The small molecule below binds the protein below.
Small molecule (SMILES): CCCCCCCCCCC(CCCCCCCCCC)(CO[C@H]1O[C@@H](CO)[C@H](O[C@@H]2O[C@@H](CO)[C@H](O)[C@@H](O)[C@@H]2O)[C@@H](O)[C@@H]1O)CO[C@H]1O[C@@H](CO)[C@H](O[C@@H]2O[C@@H](CO)[C@H](O)[C@@H](O)[C@@H]2O)[C@@H](O)[C@H]1O

Sequence of chain 1.A:
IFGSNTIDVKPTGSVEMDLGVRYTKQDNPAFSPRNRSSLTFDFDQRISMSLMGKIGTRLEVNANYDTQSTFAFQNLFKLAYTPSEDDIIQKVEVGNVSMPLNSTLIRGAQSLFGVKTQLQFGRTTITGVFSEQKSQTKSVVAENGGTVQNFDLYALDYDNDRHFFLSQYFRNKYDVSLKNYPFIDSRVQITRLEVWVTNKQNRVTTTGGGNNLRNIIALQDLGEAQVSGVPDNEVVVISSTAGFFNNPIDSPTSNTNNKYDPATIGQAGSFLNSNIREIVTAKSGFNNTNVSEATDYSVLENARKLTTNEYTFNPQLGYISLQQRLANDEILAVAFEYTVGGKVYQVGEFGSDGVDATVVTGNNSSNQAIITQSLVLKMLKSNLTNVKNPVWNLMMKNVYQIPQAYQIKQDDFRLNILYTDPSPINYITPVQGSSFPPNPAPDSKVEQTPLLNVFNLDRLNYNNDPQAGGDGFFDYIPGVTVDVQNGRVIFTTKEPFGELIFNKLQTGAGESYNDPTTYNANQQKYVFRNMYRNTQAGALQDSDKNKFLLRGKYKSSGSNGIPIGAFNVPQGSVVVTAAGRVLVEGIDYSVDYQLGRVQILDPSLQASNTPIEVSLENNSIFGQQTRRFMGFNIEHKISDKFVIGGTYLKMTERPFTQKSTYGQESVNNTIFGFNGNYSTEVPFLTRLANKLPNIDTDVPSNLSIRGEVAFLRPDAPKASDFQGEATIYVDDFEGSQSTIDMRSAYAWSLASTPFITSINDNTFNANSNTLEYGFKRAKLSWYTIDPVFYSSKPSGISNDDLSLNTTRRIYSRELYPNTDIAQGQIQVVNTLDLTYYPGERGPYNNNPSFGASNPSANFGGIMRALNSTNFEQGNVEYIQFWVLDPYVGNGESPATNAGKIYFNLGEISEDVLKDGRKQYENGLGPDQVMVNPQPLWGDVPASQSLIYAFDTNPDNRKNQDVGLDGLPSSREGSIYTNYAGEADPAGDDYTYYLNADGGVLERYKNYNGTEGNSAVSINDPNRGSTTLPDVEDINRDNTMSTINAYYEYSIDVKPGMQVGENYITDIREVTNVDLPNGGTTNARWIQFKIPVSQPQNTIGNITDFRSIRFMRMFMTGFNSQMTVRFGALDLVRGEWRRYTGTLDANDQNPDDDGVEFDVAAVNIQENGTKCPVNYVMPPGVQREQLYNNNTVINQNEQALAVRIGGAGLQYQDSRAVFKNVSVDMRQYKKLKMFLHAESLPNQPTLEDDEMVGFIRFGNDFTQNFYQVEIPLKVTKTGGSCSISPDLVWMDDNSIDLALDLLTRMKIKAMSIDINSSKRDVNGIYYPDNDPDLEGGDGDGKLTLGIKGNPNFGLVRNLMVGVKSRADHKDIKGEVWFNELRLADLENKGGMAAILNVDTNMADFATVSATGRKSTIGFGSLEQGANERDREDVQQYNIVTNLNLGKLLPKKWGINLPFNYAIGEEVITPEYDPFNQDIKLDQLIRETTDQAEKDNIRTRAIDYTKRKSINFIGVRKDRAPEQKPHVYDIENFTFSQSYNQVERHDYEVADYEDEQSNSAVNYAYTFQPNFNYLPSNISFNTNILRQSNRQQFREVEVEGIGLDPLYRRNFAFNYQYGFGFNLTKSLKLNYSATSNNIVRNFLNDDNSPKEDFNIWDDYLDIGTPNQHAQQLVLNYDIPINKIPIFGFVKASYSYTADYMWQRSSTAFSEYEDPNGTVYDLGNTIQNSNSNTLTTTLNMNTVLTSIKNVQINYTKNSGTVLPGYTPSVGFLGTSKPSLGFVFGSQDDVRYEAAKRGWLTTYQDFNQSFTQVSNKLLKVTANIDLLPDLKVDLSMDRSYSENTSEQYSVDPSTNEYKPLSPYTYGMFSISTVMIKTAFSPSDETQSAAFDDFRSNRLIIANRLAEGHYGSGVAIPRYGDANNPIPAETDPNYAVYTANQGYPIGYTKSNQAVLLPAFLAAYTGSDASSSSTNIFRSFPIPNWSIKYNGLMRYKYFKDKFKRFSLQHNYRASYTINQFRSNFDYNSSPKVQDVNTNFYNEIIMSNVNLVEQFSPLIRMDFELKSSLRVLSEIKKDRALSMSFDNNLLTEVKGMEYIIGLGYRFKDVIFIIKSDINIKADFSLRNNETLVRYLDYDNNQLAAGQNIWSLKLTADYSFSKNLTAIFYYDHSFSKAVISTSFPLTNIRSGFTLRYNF

Binding-site contacts:
Ligand atom OAJ contacts residue TYR96 of chain 1.C at 4.1 Å.
Ligand atom OAN contacts residue PHE395 of chain 1.C at 3.6 Å.
Ligand atom CCC contacts residue SER2364 of chain 1.A at 3.6 Å.
Ligand atom CCT contacts residue LYS2365 of chain 1.A at 4.0 Å.
Ligand atom OBV contacts residue PHE395 of chain 1.C at 3.9 Å.
Ligand atom OAQ contacts residue SER2364 of chain 1.A at 4.1 Å.
Ligand atom CBA contacts residue PHE393 of chain 1.C at 3.6 Å (hydrophobic).
Ligand atom OAP contacts residue GLN72 of chain 1.C at 3.9 Å.
Ligand atom O6 contacts residue ASN2366 of chain 1.A at 2.9 Å (h-bond).
Ligand atom CAA contacts residue MET145 of chain 1.A at 3.7 Å (hydrophobic).
Ligand atom CBN contacts residue TYR96 of chain 1.C at 3.8 Å (hydrophobic).
Ligand atom CAW contacts residue VAL143 of chain 1.A at 4.1 Å (hydrophobic).
Ligand atom C6 contacts residue ASN2366 of chain 1.A at 3.8 Å.
Ligand atom CAZ contacts residue TYR96 of chain 1.C at 3.9 Å (hydrophobic).
Ligand atom CBA contacts residue LEU74 of chain 1.C at 3.7 Å (hydrophobic).
Ligand atom CBK contacts residue PHE395 of chain 1.C at 3.8 Å (hydrophobic).
Ligand atom CBC contacts residue LEU2367 of chain 1.A at 4.0 Å (hydrophobic).
Ligand atom CAA contacts residue LEU2397 of chain 1.A at 3.2 Å (hydrophobic).
Ligand atom O2 contacts residue MET365 of chain 1.C at 4.1 Å.
Ligand atom O5 contacts residue MET365 of chain 1.C at 3.5 Å.
Ligand atom OAN contacts residue GLN72 of chain 1.C at 4.1 Å.
Ligand atom CBN contacts residue GLN72 of chain 1.C at 3.5 Å.
Ligand atom OAP contacts residue PHE395 of chain 1.C at 3.6 Å.
Ligand atom O6 contacts residue SER2364 of chain 1.A at 3.4 Å (h-bond).
Ligand atom CBE contacts residue PHE393 of chain 1.C at 3.7 Å (hydrophobic).
Ligand atom CAA contacts residue VAL143 of chain 1.A at 3.5 Å (hydrophobic).
Ligand atom C1 contacts residue MET365 of chain 1.C at 3.8 Å (hydrophobic).
Ligand atom CBC contacts residue LEU74 of chain 1.C at 4.1 Å (hydrophobic).
Ligand atom CCT contacts residue SER2364 of chain 1.A at 3.7 Å.
Ligand atom CBI contacts residue PHE395 of chain 1.C at 3.8 Å (hydrophobic).
Ligand atom OBY contacts residue SER2364 of chain 1.A at 3.5 Å.
Ligand atom CBG contacts residue TYR2399 of chain 1.A at 3.9 Å (hydrophobic).
Ligand atom CBQ contacts residue PHE395 of chain 1.C at 3.5 Å (hydrophobic).
Ligand atom C6 contacts residue SER2364 of chain 1.A at 3.3 Å.
Ligand atom OAP contacts residue GLY396 of chain 1.C at 3.9 Å.
Ligand atom CBH contacts residue PHE395 of chain 1.C at 4.0 Å (hydrophobic).
Ligand atom CCN contacts residue SER2364 of chain 1.A at 4.0 Å.
Ligand atom OAQ contacts residue PHE2363 of chain 1.A at 3.9 Å.
Ligand atom OAU contacts residue LYS2365 of chain 1.A at 3.8 Å.
Ligand atom OAU contacts residue SER2364 of chain 1.A at 4.0 Å.

Sequence of chain 1.C:
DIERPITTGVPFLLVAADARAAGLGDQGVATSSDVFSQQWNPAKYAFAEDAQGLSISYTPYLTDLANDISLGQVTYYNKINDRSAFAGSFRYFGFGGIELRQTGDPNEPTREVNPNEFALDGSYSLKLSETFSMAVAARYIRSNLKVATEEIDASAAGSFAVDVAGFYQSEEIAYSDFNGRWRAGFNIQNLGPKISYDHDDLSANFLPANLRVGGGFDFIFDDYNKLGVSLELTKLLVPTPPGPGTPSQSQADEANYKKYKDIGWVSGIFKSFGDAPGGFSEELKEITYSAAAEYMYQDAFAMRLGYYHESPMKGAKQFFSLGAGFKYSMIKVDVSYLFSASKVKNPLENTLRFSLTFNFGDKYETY